Sequence of chain 1.C:
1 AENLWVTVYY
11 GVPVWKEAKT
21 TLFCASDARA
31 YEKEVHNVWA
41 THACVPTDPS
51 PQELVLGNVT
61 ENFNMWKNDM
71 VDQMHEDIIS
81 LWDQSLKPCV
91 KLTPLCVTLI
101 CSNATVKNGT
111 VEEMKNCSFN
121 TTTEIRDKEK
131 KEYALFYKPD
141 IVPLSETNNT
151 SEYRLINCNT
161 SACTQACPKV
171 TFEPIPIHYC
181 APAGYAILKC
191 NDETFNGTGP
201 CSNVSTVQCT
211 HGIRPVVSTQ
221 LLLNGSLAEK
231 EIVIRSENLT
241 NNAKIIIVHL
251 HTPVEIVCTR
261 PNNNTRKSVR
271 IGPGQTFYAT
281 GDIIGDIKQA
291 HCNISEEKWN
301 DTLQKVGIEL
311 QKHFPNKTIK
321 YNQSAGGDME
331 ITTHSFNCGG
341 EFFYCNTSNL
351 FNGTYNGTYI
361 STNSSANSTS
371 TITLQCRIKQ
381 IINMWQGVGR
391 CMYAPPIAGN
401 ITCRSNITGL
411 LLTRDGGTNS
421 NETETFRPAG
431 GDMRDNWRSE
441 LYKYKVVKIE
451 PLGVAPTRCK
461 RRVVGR

The protein below binds the small molecule below.
Small molecule (SMILES): CC(=O)N[C@H]1[C@H](O[C@H]2[C@H](O)[C@@H](NC(C)=O)CO[C@@H]2CO)O[C@H](CO)[C@@H](O)[C@@H]1O

Binding-site contacts:
Ligand atom C7 contacts residue THR198 of chain 1.C at 3.8 Å.
Ligand atom C3 contacts residue THR198 of chain 1.C at 4.0 Å.
Ligand atom C8 contacts residue SER236 of chain 1.C at 3.1 Å.
Ligand atom O5 contacts residue ASN196 of chain 1.C at 2.3 Å (h-bond).
Ligand atom C3 contacts residue ASN196 of chain 1.C at 3.8 Å.
Ligand atom C1 contacts residue THR198 of chain 1.C at 3.5 Å.
Ligand atom C4 contacts residue ASN196 of chain 1.C at 4.2 Å.
Ligand atom O7 contacts residue ASN196 of chain 1.C at 2.9 Å (h-bond).
Ligand atom C8 contacts residue THR198 of chain 1.C at 3.7 Å.
Ligand atom C5 contacts residue ASN196 of chain 1.C at 3.6 Å.
Ligand atom O3 contacts residue THR198 of chain 1.C at 4.4 Å.
Ligand atom C2 contacts residue ASN196 of chain 1.C at 2.5 Å.
Ligand atom N2 contacts residue ASN196 of chain 1.C at 3.0 Å (h-bond).
Ligand atom C2 contacts residue THR198 of chain 1.C at 4.0 Å.
Ligand atom C8 contacts residue TRP66 of chain 1.C at 4.4 Å (hydrophobic).
Ligand atom C1 contacts residue ASN196 of chain 1.C at 1.4 Å.
Ligand atom N2 contacts residue THR198 of chain 1.C at 3.0 Å (h-bond).
Ligand atom C8 contacts residue ASN196 of chain 1.C at 3.4 Å.
Ligand atom C7 contacts residue SER236 of chain 1.C at 4.3 Å.
Ligand atom C8 contacts residue GLU237 of chain 1.C at 3.8 Å.
Ligand atom C7 contacts residue ASN196 of chain 1.C at 3.1 Å.